The protein below binds the small molecule below.
Small molecule (SMILES): CC(=O)N[C@@H]1[C@@H](O[C@@H]2O[C@H](CO)[C@H](O)[C@H](O[C@]3(C(=O)O)C[C@H](O)[C@@H](NC(C)=O)[C@H]([C@H](O)[C@H](O)CO)O3)[C@H]2O)[C@H](O)[C@@H](CO[C@]2(C(=O)O)C[C@H](O)[C@@H](NC(C)=O)[C@H]([C@H](O)[C@H](O)CO)O2)O[C@H]1O

Sequence of chain 11.E:
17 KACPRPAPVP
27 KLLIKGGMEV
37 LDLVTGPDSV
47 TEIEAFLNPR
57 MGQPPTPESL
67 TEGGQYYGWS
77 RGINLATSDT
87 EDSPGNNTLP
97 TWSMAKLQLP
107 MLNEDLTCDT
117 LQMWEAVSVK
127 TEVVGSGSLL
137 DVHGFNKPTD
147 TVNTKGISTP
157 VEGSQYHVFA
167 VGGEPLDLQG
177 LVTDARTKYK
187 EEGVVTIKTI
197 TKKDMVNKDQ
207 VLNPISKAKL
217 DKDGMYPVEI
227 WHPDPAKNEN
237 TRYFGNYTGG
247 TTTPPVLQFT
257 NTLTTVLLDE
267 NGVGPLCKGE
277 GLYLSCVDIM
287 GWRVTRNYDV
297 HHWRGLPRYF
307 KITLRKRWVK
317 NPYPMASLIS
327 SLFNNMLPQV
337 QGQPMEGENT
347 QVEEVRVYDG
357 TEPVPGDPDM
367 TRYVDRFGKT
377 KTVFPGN

Binding-site contacts:
Ligand atom C3 contacts residue VAL296 of chain 11.E at 3.7 Å (hydrophobic).
Ligand atom O1A contacts residue GLY78 of chain 11.E at 3.3 Å (h-bond).
Ligand atom C1 contacts residue SER89 of chain 11.E at 4.2 Å.
Ligand atom C6 contacts residue TYR72 of chain 11.E at 3.3 Å (hydrophobic).
Ligand atom O1B contacts residue ASN80 of chain 11.E at 4.2 Å.
Ligand atom C8 contacts residue ARG77 of chain 11.E at 4.2 Å.
Ligand atom C11 contacts residue ASP85 of chain 11.A at 3.8 Å.
Ligand atom C3 contacts residue GLY78 of chain 11.E at 4.0 Å.
Ligand atom O4 contacts residue THR291 of chain 11.E at 3.4 Å.
Ligand atom O4 contacts residue TYR72 of chain 11.E at 4.2 Å.
Ligand atom C4 contacts residue HIS298 of chain 11.E at 3.6 Å.
Ligand atom O1B contacts residue TYR72 of chain 11.E at 3.8 Å.
Ligand atom O1A contacts residue TYR72 of chain 11.E at 3.5 Å.
Ligand atom O8 contacts residue TYR72 of chain 11.E at 3.5 Å (h-bond).
Ligand atom O10 contacts residue THR291 of chain 11.E at 3.8 Å.
Ligand atom C4 contacts residue GLY78 of chain 11.E at 3.3 Å.
Ligand atom C8 contacts residue TYR72 of chain 11.E at 4.1 Å (hydrophobic).
Ligand atom O4 contacts residue HIS298 of chain 11.E at 3.0 Å (h-bond).
Ligand atom O10 contacts residue ASN293 of chain 11.E at 3.9 Å.
Ligand atom C3 contacts residue GLY78 of chain 11.E at 4.0 Å.
Ligand atom C5 contacts residue TYR72 of chain 11.E at 3.4 Å (hydrophobic).
Ligand atom O1B contacts residue SER89 of chain 11.E at 4.1 Å.
Ligand atom O1B contacts residue ARG77 of chain 11.E at 2.8 Å (salt-bridge).
Ligand atom C6 contacts residue ASN93 of chain 11.E at 3.4 Å.
Ligand atom O4 contacts residue VAL296 of chain 11.E at 4.0 Å.
Ligand atom C2 contacts residue GLY78 of chain 11.E at 4.1 Å.
Ligand atom C3 contacts residue HIS298 of chain 11.E at 3.8 Å.
Ligand atom O1A contacts residue ARG77 of chain 11.E at 3.1 Å (salt-bridge).
Ligand atom N5 contacts residue TYR72 of chain 11.E at 3.1 Å (h-bond).
Ligand atom C1 contacts residue TYR72 of chain 11.E at 3.8 Å (hydrophobic).
Ligand atom O4 contacts residue GLY78 of chain 11.E at 3.0 Å.
Ligand atom O4 contacts residue ILE79 of chain 11.E at 3.5 Å (h-bond).
Ligand atom O1A contacts residue SER89 of chain 11.E at 3.4 Å (h-bond).
Ligand atom O6 contacts residue ASN93 of chain 11.E at 3.5 Å (h-bond).
Ligand atom C7 contacts residue TYR72 of chain 11.E at 3.9 Å (hydrophobic).
Ligand atom C5 contacts residue ASN93 of chain 11.E at 4.1 Å.
Ligand atom C4 contacts residue TYR72 of chain 11.E at 3.4 Å (hydrophobic).
Ligand atom C1 contacts residue GLY78 of chain 11.E at 4.0 Å.
Ligand atom O3 contacts residue GLY78 of chain 11.E at 3.6 Å.
Ligand atom C1 contacts residue ARG77 of chain 11.E at 3.4 Å.

Sequence of chain 11.A:
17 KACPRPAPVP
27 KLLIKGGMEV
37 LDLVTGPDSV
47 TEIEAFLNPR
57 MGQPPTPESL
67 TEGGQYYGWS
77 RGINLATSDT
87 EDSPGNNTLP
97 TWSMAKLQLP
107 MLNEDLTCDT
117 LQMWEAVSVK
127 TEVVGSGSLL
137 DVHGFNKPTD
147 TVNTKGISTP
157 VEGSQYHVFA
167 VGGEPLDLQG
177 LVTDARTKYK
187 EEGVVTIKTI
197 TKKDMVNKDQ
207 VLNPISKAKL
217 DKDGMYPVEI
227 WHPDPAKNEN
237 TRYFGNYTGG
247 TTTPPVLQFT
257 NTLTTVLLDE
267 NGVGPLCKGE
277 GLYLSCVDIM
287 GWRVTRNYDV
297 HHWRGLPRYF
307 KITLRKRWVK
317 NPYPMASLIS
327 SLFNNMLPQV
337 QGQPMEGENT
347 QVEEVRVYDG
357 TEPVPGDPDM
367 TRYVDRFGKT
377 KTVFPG